Binding-site contacts:
Ligand atom CAO contacts residue LEU42 of chain 1.A at 3.8 Å (hydrophobic).
Ligand atom CAI contacts residue MET39 of chain 1.A at 4.0 Å (hydrophobic).
Ligand atom CAI contacts residue LEU221 of chain 1.A at 3.5 Å (hydrophobic).
Ligand atom CAB contacts residue LEU124 of chain 1.A at 3.7 Å (hydrophobic).
Ligand atom CAN contacts residue LEU42 of chain 1.A at 4.0 Å (hydrophobic).
Ligand atom CAN contacts residue ALA46 of chain 1.A at 4.0 Å (hydrophobic).
Ligand atom OAC contacts residue LEU221 of chain 1.A at 3.7 Å.
Ligand atom OAC contacts residue GLY217 of chain 1.A at 3.7 Å.
Ligand atom CAR contacts residue PHE100 of chain 1.A at 3.9 Å (hydrophobic).
Ligand atom OAS contacts residue LEU221 of chain 1.A at 3.9 Å.
Ligand atom CAP contacts residue ALA46 of chain 1.A at 3.9 Å (hydrophobic).
Ligand atom OAS contacts residue THR43 of chain 1.A at 3.7 Å.
Ligand atom CAH contacts residue GLU49 of chain 1.A at 3.2 Å.
Ligand atom CAB contacts residue PHE121 of chain 1.A at 3.7 Å (hydrophobic).
Ligand atom CAF contacts residue MET117 of chain 1.A at 3.7 Å (hydrophobic).
Ligand atom CAW contacts residue GLU49 of chain 1.A at 3.3 Å.
Ligand atom CAG contacts residue LEU83 of chain 1.A at 3.5 Å (hydrophobic).
Ligand atom CAB contacts residue PHE100 of chain 1.A at 3.6 Å (hydrophobic).
Ligand atom CAJ contacts residue TRP79 of chain 1.A at 3.9 Å (hydrophobic).
Ligand atom CAJ contacts residue LEU221 of chain 1.A at 4.0 Å (hydrophobic).
Ligand atom CAV contacts residue LEU221 of chain 1.A at 3.8 Å (hydrophobic).
Ligand atom CAA contacts residue LEU236 of chain 1.A at 3.6 Å (hydrophobic).
Ligand atom OAD contacts residue ARG90 of chain 1.A at 3.0 Å (salt-bridge).
Ligand atom OAD contacts residue GLU49 of chain 1.A at 2.5 Å (salt-bridge).
Ligand atom CAX contacts residue ALA46 of chain 1.A at 4.0 Å (hydrophobic).
Ligand atom CAG contacts residue LEU87 of chain 1.A at 4.0 Å (hydrophobic).
Ligand atom CAE contacts residue LEU221 of chain 1.A at 3.5 Å (hydrophobic).
Ligand atom CAR contacts residue LEU124 of chain 1.A at 3.9 Å (hydrophobic).
Ligand atom CAX contacts residue LEU221 of chain 1.A at 3.7 Å (hydrophobic).
Ligand atom CAP contacts residue LEU80 of chain 1.A at 3.8 Å (hydrophobic).
Ligand atom OAD contacts residue LEU83 of chain 1.A at 3.8 Å.
Ligand atom CAQ contacts residue TRP79 of chain 1.A at 3.7 Å (hydrophobic).
Ligand atom CAQ contacts residue LEU221 of chain 1.A at 3.5 Å (hydrophobic).
Ligand atom CAJ contacts residue ALA46 of chain 1.A at 3.6 Å (hydrophobic).
Ligand atom OAC contacts residue MET224 of chain 1.A at 3.7 Å.
Ligand atom OAC contacts residue HIS220 of chain 1.A at 3.1 Å.
Ligand atom OAS contacts residue LEU236 of chain 1.A at 3.9 Å.
Ligand atom CAI contacts residue THR43 of chain 1.A at 3.7 Å.
Ligand atom CAE contacts residue GLY217 of chain 1.A at 3.6 Å.
Ligand atom CAL contacts residue MET117 of chain 1.A at 3.6 Å (hydrophobic).

Sequence of chain 1.A:
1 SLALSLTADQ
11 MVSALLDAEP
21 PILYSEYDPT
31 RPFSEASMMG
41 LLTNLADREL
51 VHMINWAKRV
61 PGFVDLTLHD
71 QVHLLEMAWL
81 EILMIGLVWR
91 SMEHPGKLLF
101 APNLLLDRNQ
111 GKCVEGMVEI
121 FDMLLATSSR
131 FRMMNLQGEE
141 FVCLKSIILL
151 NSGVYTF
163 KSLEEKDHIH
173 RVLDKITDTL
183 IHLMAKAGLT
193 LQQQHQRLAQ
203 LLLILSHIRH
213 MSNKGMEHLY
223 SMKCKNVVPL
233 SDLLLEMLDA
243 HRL

This protein binds this small molecule.
Small molecule (SMILES): CCOc1ccc(/C(=C(/CC)c2ccc(O)cc2)c2ccc(O)cc2)cc1